Binding-site contacts:
Ligand atom N contacts residue VAL194 of chain 1.B at 3.8 Å.
Ligand atom C22 contacts residue LEU406 of chain 1.B at 4.0 Å (hydrophobic).
Ligand atom C21 contacts residue GLU97 of chain 1.B at 3.6 Å.
Ligand atom C23 contacts residue LEU406 of chain 1.B at 3.6 Å (hydrophobic).
Ligand atom C21 contacts residue ARG95 of chain 1.B at 3.6 Å.
Ligand atom O4 contacts residue GLU97 of chain 1.B at 3.8 Å.
Ligand atom O6 contacts residue GLU257 of chain 1.B at 4.0 Å.
Ligand atom C5 contacts residue VAL99 of chain 1.B at 4.0 Å (hydrophobic).
Ligand atom C1 contacts residue VAL253 of chain 1.B at 4.0 Å (hydrophobic).
Ligand atom C22 contacts residue VAL99 of chain 1.B at 3.7 Å (hydrophobic).
Ligand atom C10 contacts residue MET199 of chain 1.B at 3.9 Å (hydrophobic).
Ligand atom C9 contacts residue VAL99 of chain 1.B at 4.0 Å (hydrophobic).
Ligand atom C21 contacts residue LEU406 of chain 1.B at 4.1 Å (hydrophobic).
Ligand atom O2 contacts residue MET199 of chain 1.B at 3.8 Å.
Ligand atom O3 contacts residue ARG95 of chain 1.B at 3.9 Å.
Ligand atom C12 contacts residue ARG95 of chain 1.B at 3.9 Å.
Ligand atom C2 contacts residue VAL253 of chain 1.B at 3.7 Å (hydrophobic).
Ligand atom O6 contacts residue LEU406 of chain 1.B at 4.1 Å.
Ligand atom C27 contacts residue LEU407 of chain 1.B at 3.9 Å (hydrophobic).
Ligand atom C7 contacts residue MET199 of chain 1.B at 3.9 Å (hydrophobic).
Ligand atom C15 contacts residue VAL194 of chain 1.B at 4.0 Å (hydrophobic).
Ligand atom C14 contacts residue ARG95 of chain 1.B at 3.9 Å.
Ligand atom O5 contacts residue LEU406 of chain 1.B at 3.5 Å.
Ligand atom C12 contacts residue GLU97 of chain 1.B at 3.8 Å.
Ligand atom C7 contacts residue PHE188 of chain 1.B at 3.9 Å (hydrophobic).
Ligand atom C8 contacts residue MET199 of chain 1.B at 3.5 Å (hydrophobic).
Ligand atom C13 contacts residue ARG95 of chain 1.B at 4.1 Å.
Ligand atom C16 contacts residue ALA196 of chain 1.B at 3.6 Å (hydrophobic).
Ligand atom C24 contacts residue LEU406 of chain 1.B at 3.5 Å (hydrophobic).
Ligand atom C28 contacts residue VAL253 of chain 1.B at 3.7 Å (hydrophobic).
Ligand atom C16 contacts residue VAL194 of chain 1.B at 3.3 Å (hydrophobic).
Ligand atom O1 contacts residue VAL99 of chain 1.B at 3.4 Å.
Ligand atom C21 contacts residue SER190 of chain 1.B at 3.9 Å.
Ligand atom C13 contacts residue MET199 of chain 1.B at 4.1 Å (hydrophobic).
Ligand atom C3 contacts residue VAL99 of chain 1.B at 3.7 Å (hydrophobic).
Ligand atom O5 contacts residue VAL99 of chain 1.B at 3.7 Å.
Ligand atom C18 contacts residue GLU97 of chain 1.B at 3.8 Å.
Ligand atom C16 contacts residue THR195 of chain 1.B at 3.9 Å.
Ligand atom C27 contacts residue GLU257 of chain 1.B at 3.7 Å.
Ligand atom C3 contacts residue VAL253 of chain 1.B at 3.9 Å (hydrophobic).

This small molecule binds to this protein.
Small molecule (SMILES): CC[C@H]1OC(=O)/C=C/[C@H](C)[C@@H](O[C@@H]2O[C@H](C)C[C@H](N(C)C)[C@H]2O)[C@@H](C)C[C@@H](C)C(=O)/C=C/C=C/[C@@H]1CO[C@@H]1O[C@H](C)[C@@H](O)[C@@H](O)[C@H]1OC

Sequence of chain 1.B:
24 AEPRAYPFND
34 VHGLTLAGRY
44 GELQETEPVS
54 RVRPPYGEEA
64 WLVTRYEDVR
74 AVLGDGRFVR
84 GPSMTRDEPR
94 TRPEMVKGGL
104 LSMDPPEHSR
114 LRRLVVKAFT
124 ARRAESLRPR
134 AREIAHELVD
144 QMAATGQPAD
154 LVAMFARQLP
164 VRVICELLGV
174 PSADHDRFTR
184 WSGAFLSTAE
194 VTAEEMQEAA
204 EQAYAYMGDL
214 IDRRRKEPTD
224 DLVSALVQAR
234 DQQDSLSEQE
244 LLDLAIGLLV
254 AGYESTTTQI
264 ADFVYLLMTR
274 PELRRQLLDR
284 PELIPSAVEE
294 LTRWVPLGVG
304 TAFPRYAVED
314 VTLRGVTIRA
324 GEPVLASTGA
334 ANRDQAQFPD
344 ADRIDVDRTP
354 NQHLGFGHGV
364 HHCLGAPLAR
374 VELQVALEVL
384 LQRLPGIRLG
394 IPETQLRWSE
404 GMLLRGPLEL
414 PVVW